Binding-site contacts:
Ligand atom C11 contacts residue GLY607 of chain 1.A at 3.8 Å.
Ligand atom C4 contacts residue LEU608 of chain 1.A at 3.3 Å (hydrophobic).
Ligand atom C7 contacts residue PHE609 of chain 1.A at 3.8 Å (hydrophobic).
Ligand atom C11 contacts residue ALA217 of chain 1.A at 4.1 Å (hydrophobic).
Ligand atom C10 contacts residue LEU608 of chain 1.A at 4.2 Å (hydrophobic).
Ligand atom C9 contacts residue PHE609 of chain 1.A at 3.7 Å (hydrophobic).
Ligand atom O10 contacts residue PRO215 of chain 1.A at 3.3 Å (h-bond).
Ligand atom O4 contacts residue LEU608 of chain 1.A at 4.0 Å.
Ligand atom O1A contacts residue LEU608 of chain 1.A at 4.0 Å.
Ligand atom C1 contacts residue LEU608 of chain 1.A at 3.6 Å (hydrophobic).
Ligand atom O1A contacts residue THR610 of chain 1.A at 2.8 Å (h-bond).
Ligand atom O9 contacts residue PRO213 of chain 1.A at 2.7 Å (h-bond).
Ligand atom N5 contacts residue PHE609 of chain 1.A at 4.2 Å.
Ligand atom C10 contacts residue LYS216 of chain 1.A at 3.8 Å.
Ligand atom O10 contacts residue LYS216 of chain 1.A at 2.9 Å (salt-bridge).
Ligand atom C1 contacts residue THR610 of chain 1.A at 3.3 Å.
Ligand atom O8 contacts residue PHE609 of chain 1.A at 3.6 Å.
Ligand atom O1A contacts residue PHE609 of chain 1.A at 3.6 Å.
Ligand atom C10 contacts residue GLY214 of chain 1.A at 3.7 Å.
Ligand atom C6 contacts residue LEU608 of chain 1.A at 3.9 Å (hydrophobic).
Ligand atom O1B contacts residue THR610 of chain 1.A at 3.4 Å (h-bond).
Ligand atom C1 contacts residue PHE609 of chain 1.A at 4.2 Å (hydrophobic).
Ligand atom C7 contacts residue PRO213 of chain 1.A at 3.4 Å (hydrophobic).
Ligand atom N5 contacts residue LEU608 of chain 1.A at 3.2 Å (h-bond).
Ligand atom O1B contacts residue LEU608 of chain 1.A at 3.3 Å (h-bond).
Ligand atom O10 contacts residue PRO213 of chain 1.A at 4.1 Å.
Ligand atom C3 contacts residue LEU608 of chain 1.A at 4.2 Å (hydrophobic).
Ligand atom C11 contacts residue LYS216 of chain 1.A at 4.1 Å.
Ligand atom C9 contacts residue PRO213 of chain 1.A at 3.5 Å (hydrophobic).
Ligand atom O4 contacts residue LYS216 of chain 1.A at 3.4 Å.
Ligand atom C5 contacts residue LEU608 of chain 1.A at 3.6 Å (hydrophobic).
Ligand atom C11 contacts residue PHE609 of chain 1.A at 3.9 Å (hydrophobic).
Ligand atom C8 contacts residue PHE609 of chain 1.A at 3.9 Å (hydrophobic).
Ligand atom C11 contacts residue GLY214 of chain 1.A at 3.7 Å.
Ligand atom O7 contacts residue PRO213 of chain 1.A at 3.1 Å (h-bond).
Ligand atom C6 contacts residue PHE609 of chain 1.A at 4.2 Å (hydrophobic).
Ligand atom O10 contacts residue GLY214 of chain 1.A at 3.4 Å.
Ligand atom C8 contacts residue PRO213 of chain 1.A at 4.0 Å (hydrophobic).
Ligand atom O10 contacts residue ALA217 of chain 1.A at 4.2 Å.
Ligand atom O7 contacts residue PRO215 of chain 1.A at 3.8 Å.

This small molecule binds to this protein.
Small molecule (SMILES): CC(=O)N[C@H]1[C@H]([C@H](O)[C@H](O)CO)O[C@@](OC[C@H]2O[C@@H](O[C@H]3[C@H](O)[C@@H](O)[C@H](O)O[C@@H]3CO)[C@H](O)[C@@H](O)[C@H]2O)(C(=O)O)C[C@@H]1O

Sequence of chain 1.A:
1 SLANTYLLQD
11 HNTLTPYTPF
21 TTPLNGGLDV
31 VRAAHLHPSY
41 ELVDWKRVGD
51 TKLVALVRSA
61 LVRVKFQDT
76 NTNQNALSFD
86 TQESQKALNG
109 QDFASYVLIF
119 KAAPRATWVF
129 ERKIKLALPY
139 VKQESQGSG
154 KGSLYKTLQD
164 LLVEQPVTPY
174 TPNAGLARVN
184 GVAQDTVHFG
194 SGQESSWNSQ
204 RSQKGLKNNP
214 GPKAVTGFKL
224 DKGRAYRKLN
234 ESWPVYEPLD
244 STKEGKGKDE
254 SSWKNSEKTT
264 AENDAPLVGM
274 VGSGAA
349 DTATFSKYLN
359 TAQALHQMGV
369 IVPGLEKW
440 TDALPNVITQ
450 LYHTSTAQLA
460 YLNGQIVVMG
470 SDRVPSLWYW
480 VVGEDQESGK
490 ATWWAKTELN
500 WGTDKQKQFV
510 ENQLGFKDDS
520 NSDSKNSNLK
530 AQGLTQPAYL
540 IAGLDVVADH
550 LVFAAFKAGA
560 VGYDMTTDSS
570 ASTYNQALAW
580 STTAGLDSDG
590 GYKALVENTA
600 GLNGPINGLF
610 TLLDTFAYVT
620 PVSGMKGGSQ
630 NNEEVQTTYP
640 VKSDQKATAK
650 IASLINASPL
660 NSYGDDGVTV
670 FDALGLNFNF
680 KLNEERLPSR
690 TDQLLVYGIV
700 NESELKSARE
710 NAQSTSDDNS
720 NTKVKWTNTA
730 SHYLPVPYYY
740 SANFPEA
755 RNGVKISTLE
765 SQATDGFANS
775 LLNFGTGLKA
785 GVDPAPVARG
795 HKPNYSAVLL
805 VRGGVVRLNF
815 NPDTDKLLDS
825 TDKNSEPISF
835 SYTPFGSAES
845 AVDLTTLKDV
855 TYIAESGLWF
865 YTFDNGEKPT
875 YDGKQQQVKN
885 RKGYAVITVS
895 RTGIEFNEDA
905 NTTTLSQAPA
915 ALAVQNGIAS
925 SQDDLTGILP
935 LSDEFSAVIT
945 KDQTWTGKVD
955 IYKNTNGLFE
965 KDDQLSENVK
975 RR